Binding-site contacts:
Ligand atom C5 contacts residue PRO416 of chain 1.WA at 3.6 Å (hydrophobic).
Ligand atom N7 contacts residue SER417 of chain 1.WA at 4.4 Å.
Ligand atom N9 contacts residue PRO200 of chain 1.WA at 4.4 Å.
Ligand atom N7 contacts residue PRO200 of chain 1.WA at 4.0 Å.
Ligand atom N7 contacts residue PRO416 of chain 1.WA at 4.4 Å.
Ligand atom C2 contacts residue PRO416 of chain 1.WA at 3.9 Å (hydrophobic).
Ligand atom C8 contacts residue PRO200 of chain 1.WA at 4.4 Å (hydrophobic).
Ligand atom N6 contacts residue VAL199 of chain 1.WA at 4.5 Å.
Ligand atom C5 contacts residue PRO200 of chain 1.WA at 3.8 Å (hydrophobic).
Ligand atom C6 contacts residue GLY424 of chain 1.WA at 4.5 Å.
Ligand atom C2 contacts residue PRO200 of chain 1.WA at 4.1 Å (hydrophobic).
Ligand atom N1 contacts residue VAL199 of chain 1.WA at 3.7 Å.
Ligand atom C8 contacts residue HIS415 of chain 1.WA at 3.6 Å.
Ligand atom O1P contacts residue PRO200 of chain 1.WA at 4.1 Å.
Ligand atom N6 contacts residue PRO200 of chain 1.WA at 4.4 Å.
Ligand atom C6 contacts residue PRO200 of chain 1.WA at 4.0 Å (hydrophobic).
Ligand atom N6 contacts residue GLY424 of chain 1.WA at 3.8 Å.
Ligand atom C2 contacts residue GLY424 of chain 1.WA at 4.1 Å.
Ligand atom C4 contacts residue PRO200 of chain 1.WA at 4.1 Å (hydrophobic).
Ligand atom C2' contacts residue HIS415 of chain 1.WA at 3.9 Å.
Ligand atom C4 contacts residue PRO416 of chain 1.WA at 4.0 Å (hydrophobic).
Ligand atom O3P contacts residue LYS198 of chain 1.WA at 4.5 Å.
Ligand atom N7 contacts residue HIS415 of chain 1.WA at 3.8 Å.
Ligand atom N6 contacts residue PRO416 of chain 1.WA at 3.1 Å (h-bond).
Ligand atom C2 contacts residue VAL199 of chain 1.WA at 4.2 Å (hydrophobic).
Ligand atom N3 contacts residue PRO200 of chain 1.WA at 4.2 Å.
Ligand atom N1 contacts residue PRO416 of chain 1.WA at 3.2 Å (h-bond).
Ligand atom N6 contacts residue SER417 of chain 1.WA at 3.8 Å.
Ligand atom C1' contacts residue PRO416 of chain 1.WA at 4.5 Å (hydrophobic).
Ligand atom C6 contacts residue SER417 of chain 1.WA at 4.5 Å.
Ligand atom P contacts residue PRO200 of chain 1.WA at 4.5 Å.
Ligand atom N9 contacts residue PRO416 of chain 1.WA at 4.2 Å.
Ligand atom C6 contacts residue PRO416 of chain 1.WA at 3.0 Å (hydrophobic).
Ligand atom N1 contacts residue GLY424 of chain 1.WA at 3.5 Å (h-bond).
Ligand atom C6 contacts residue VAL199 of chain 1.WA at 4.3 Å (hydrophobic).
Ligand atom N3 contacts residue PRO416 of chain 1.WA at 4.1 Å.
Ligand atom N7 contacts residue ASN394 of chain 1.WA at 4.3 Å.
Ligand atom N1 contacts residue PRO200 of chain 1.WA at 4.1 Å.
Ligand atom O3P contacts residue PRO200 of chain 1.WA at 3.9 Å.

Sequence of chain 1.WA:
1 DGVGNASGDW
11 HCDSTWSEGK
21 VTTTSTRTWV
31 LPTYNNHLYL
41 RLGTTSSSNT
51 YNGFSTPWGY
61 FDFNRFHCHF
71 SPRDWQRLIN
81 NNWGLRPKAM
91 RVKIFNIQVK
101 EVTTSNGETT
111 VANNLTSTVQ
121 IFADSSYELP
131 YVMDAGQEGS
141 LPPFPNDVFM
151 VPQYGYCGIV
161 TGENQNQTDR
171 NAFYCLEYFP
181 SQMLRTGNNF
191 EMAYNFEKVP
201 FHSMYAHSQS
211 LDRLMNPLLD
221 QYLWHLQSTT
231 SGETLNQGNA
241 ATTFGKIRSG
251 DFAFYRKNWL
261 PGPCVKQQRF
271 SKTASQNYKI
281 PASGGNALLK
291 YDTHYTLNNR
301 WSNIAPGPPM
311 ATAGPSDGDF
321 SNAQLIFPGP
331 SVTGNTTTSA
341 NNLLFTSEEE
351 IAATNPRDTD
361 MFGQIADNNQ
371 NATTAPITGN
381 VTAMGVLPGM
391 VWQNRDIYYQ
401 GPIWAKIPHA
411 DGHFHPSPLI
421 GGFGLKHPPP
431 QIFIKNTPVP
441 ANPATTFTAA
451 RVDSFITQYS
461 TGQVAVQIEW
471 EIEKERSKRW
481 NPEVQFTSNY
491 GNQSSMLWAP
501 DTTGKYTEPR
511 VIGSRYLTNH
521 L

A protein and the small-molecule ligand that binds it are described below.
Small molecule (SMILES): Nc1ncnc2c1ncn2[C@H]1C[C@H](O)[C@@H](COP(=O)(O)O)O1